Binding-site contacts:
Ligand atom C6 contacts residue ASN318 of chain 51.K at 3.2 Å.
Ligand atom C6 contacts residue SER284 of chain 51.K at 3.4 Å.
Ligand atom O4 contacts residue ASN318 of chain 51.K at 4.5 Å.
Ligand atom O6 contacts residue ASN318 of chain 51.K at 3.0 Å (h-bond).
Ligand atom O6 contacts residue SER284 of chain 51.K at 2.9 Å (h-bond).

Sequence of chain 51.K:
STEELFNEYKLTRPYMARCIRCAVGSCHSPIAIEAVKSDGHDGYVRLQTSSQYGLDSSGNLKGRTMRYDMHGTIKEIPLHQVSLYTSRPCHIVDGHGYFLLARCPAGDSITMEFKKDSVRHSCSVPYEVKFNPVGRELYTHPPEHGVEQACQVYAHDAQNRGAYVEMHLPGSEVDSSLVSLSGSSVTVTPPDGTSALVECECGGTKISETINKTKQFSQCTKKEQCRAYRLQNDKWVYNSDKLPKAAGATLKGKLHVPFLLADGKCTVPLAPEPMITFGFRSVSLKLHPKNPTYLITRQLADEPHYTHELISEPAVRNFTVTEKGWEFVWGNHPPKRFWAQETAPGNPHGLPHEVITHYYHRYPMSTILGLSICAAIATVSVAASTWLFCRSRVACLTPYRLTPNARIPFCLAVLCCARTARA

The small molecule below binds the protein below.
Small molecule (SMILES): CC(=O)N[C@@H]1[C@@H](O)[C@H](O)[C@@H](CO)O[C@H]1O